Sequence of chain 1.A:
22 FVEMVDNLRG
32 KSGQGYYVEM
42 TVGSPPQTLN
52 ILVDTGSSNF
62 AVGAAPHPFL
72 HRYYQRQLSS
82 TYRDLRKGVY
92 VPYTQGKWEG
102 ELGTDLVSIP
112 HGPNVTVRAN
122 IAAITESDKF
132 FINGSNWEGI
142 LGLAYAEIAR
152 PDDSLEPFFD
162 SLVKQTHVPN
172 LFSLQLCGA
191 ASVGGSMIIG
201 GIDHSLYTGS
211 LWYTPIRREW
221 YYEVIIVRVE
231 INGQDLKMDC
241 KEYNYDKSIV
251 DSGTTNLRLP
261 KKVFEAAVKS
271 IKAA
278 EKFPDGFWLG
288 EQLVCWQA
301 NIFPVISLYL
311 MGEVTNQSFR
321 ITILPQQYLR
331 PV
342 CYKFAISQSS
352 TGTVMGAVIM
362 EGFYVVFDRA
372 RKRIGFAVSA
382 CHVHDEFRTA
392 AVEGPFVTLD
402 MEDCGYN

Binding-site contacts:
Ligand atom C1 contacts residue SER58 of chain 1.A at 4.0 Å.
Ligand atom C12 contacts residue TRP138 of chain 1.A at 4.0 Å (hydrophobic).
Ligand atom C10 contacts residue LEU53 of chain 1.A at 3.7 Å (hydrophobic).
Ligand atom C11 contacts residue GLY253 of chain 1.A at 4.1 Å.
Ligand atom C9 contacts residue LEU53 of chain 1.A at 3.8 Å (hydrophobic).
Ligand atom C8 contacts residue ASP55 of chain 1.A at 4.0 Å.
Ligand atom C14 contacts residue PHE131 of chain 1.A at 4.0 Å (hydrophobic).
Ligand atom C2 contacts residue ASP55 of chain 1.A at 3.7 Å.
Ligand atom C3 contacts residue GLY253 of chain 1.A at 4.4 Å.
Ligand atom N2 contacts residue ASP55 of chain 1.A at 2.9 Å (salt-bridge).
Ligand atom N3 contacts residue ASP251 of chain 1.A at 4.0 Å.
Ligand atom N2 contacts residue GLY57 of chain 1.A at 3.8 Å.
Ligand atom N1 contacts residue SER58 of chain 1.A at 4.4 Å.
Ligand atom C1 contacts residue ILE141 of chain 1.A at 3.6 Å (hydrophobic).
Ligand atom C3 contacts residue ASP55 of chain 1.A at 3.6 Å.
Ligand atom C6 contacts residue TYR94 of chain 1.A at 3.6 Å (hydrophobic).
Ligand atom C1 contacts residue ASP55 of chain 1.A at 3.5 Å.
Ligand atom C11 contacts residue LEU53 of chain 1.A at 4.3 Å (hydrophobic).
Ligand atom C3 contacts residue ASP251 of chain 1.A at 3.8 Å.
Ligand atom C14 contacts residue LEU53 of chain 1.A at 4.5 Å (hydrophobic).
Ligand atom C13 contacts residue TRP138 of chain 1.A at 3.9 Å (hydrophobic).
Ligand atom C8 contacts residue LEU53 of chain 1.A at 4.0 Å (hydrophobic).
Ligand atom C8 contacts residue ILE141 of chain 1.A at 4.0 Å (hydrophobic).
Ligand atom C13 contacts residue PHE131 of chain 1.A at 3.5 Å (hydrophobic).
Ligand atom N1 contacts residue ASP55 of chain 1.A at 2.8 Å (salt-bridge).
Ligand atom C4 contacts residue ASP251 of chain 1.A at 3.3 Å.
Ligand atom N2 contacts residue GLY253 of chain 1.A at 3.8 Å.
Ligand atom C14 contacts residue TRP138 of chain 1.A at 4.4 Å (hydrophobic).
Ligand atom C12 contacts residue ILE133 of chain 1.A at 3.8 Å (hydrophobic).
Ligand atom C4 contacts residue THR254 of chain 1.A at 3.3 Å.
Ligand atom N2 contacts residue ASP251 of chain 1.A at 2.8 Å (salt-bridge).
Ligand atom C4 contacts residue GLY253 of chain 1.A at 4.1 Å.
Ligand atom C1 contacts residue TYR94 of chain 1.A at 3.2 Å (hydrophobic).
Ligand atom C2 contacts residue TYR94 of chain 1.A at 4.2 Å (hydrophobic).
Ligand atom N3 contacts residue GLY253 of chain 1.A at 4.5 Å.
Ligand atom C10 contacts residue GLY253 of chain 1.A at 3.5 Å.

The protein below binds the small molecule below.
Small molecule (SMILES): CN1C(=O)C[C@@](C)(CCc2ccccc2)N=C1N